This protein binds this small molecule.
Small molecule (SMILES): NC(=O)c1ccccc1Nc1ccnc(Nc2cccc(O)c2)n1

Sequence of chain 1.C:
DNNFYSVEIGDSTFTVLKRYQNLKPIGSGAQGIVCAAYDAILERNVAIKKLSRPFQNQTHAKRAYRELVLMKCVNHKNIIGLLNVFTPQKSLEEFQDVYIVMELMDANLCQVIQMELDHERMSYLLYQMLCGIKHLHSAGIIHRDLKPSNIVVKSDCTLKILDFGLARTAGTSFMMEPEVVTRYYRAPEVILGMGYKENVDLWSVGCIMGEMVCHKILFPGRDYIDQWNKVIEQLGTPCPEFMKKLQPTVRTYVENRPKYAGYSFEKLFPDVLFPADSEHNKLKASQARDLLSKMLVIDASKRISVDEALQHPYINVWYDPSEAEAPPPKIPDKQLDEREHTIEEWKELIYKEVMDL

Binding-site contacts:
Ligand atom N23 contacts residue VAL40 of chain 1.C at 3.7 Å.
Ligand atom C15 contacts residue MET111 of chain 1.C at 3.6 Å (hydrophobic).
Ligand atom C17 contacts residue ALA113 of chain 1.C at 3.5 Å (hydrophobic).
Ligand atom C19 contacts residue ILE32 of chain 1.C at 3.6 Å (hydrophobic).
Ligand atom C3 contacts residue VAL158 of chain 1.C at 3.8 Å (hydrophobic).
Ligand atom N14 contacts residue MET111 of chain 1.C at 2.8 Å (h-bond).
Ligand atom N2 contacts residue VAL158 of chain 1.C at 3.7 Å.
Ligand atom C17 contacts residue ASN114 of chain 1.C at 3.4 Å.
Ligand atom O21 contacts residue ASP112 of chain 1.C at 3.6 Å (salt-bridge).
Ligand atom C19 contacts residue ASP112 of chain 1.C at 3.3 Å.
Ligand atom C5 contacts residue MET111 of chain 1.C at 3.6 Å (hydrophobic).
Ligand atom C4 contacts residue LEU168 of chain 1.C at 3.3 Å (hydrophobic).
Ligand atom C12 contacts residue GLY33 of chain 1.C at 3.8 Å.
Ligand atom N6 contacts residue MET111 of chain 1.C at 2.8 Å (h-bond).
Ligand atom C1 contacts residue MET111 of chain 1.C at 3.7 Å (hydrophobic).
Ligand atom C18 contacts residue ALA113 of chain 1.C at 3.7 Å (hydrophobic).
Ligand atom N6 contacts residue LEU110 of chain 1.C at 3.3 Å.
Ligand atom C10 contacts residue VAL40 of chain 1.C at 3.7 Å (hydrophobic).
Ligand atom C22 contacts residue VAL40 of chain 1.C at 3.5 Å (hydrophobic).
Ligand atom N14 contacts residue LEU110 of chain 1.C at 3.2 Å.
Ligand atom N23 contacts residue LYS55 of chain 1.C at 3.7 Å.
Ligand atom C20 contacts residue ILE32 of chain 1.C at 3.5 Å (hydrophobic).
Ligand atom C5 contacts residue GLU109 of chain 1.C at 3.5 Å.
Ligand atom C15 contacts residue ASP112 of chain 1.C at 3.8 Å.
Ligand atom C12 contacts residue ILE32 of chain 1.C at 3.8 Å (hydrophobic).
Ligand atom C3 contacts residue LEU168 of chain 1.C at 3.6 Å (hydrophobic).
Ligand atom O21 contacts residue ILE32 of chain 1.C at 3.8 Å.
Ligand atom C5 contacts residue ILE86 of chain 1.C at 3.7 Å (hydrophobic).
Ligand atom C1 contacts residue VAL158 of chain 1.C at 3.7 Å (hydrophobic).
Ligand atom C11 contacts residue GLY33 of chain 1.C at 3.6 Å.
Ligand atom C1 contacts residue LEU110 of chain 1.C at 3.4 Å (hydrophobic).
Ligand atom C20 contacts residue MET111 of chain 1.C at 3.8 Å (hydrophobic).
Ligand atom N7 contacts residue LEU168 of chain 1.C at 3.5 Å.
Ligand atom C9 contacts residue VAL40 of chain 1.C at 3.5 Å (hydrophobic).
Ligand atom C15 contacts residue ILE32 of chain 1.C at 3.7 Å (hydrophobic).
Ligand atom C20 contacts residue ASP112 of chain 1.C at 3.2 Å.
Ligand atom N6 contacts residue VAL158 of chain 1.C at 3.9 Å.
Ligand atom C16 contacts residue ALA113 of chain 1.C at 3.6 Å (hydrophobic).
Ligand atom O24 contacts residue MET108 of chain 1.C at 3.4 Å.
Ligand atom O24 contacts residue LEU168 of chain 1.C at 3.7 Å.